Binding-site contacts:
Ligand atom C02 contacts residue VAL92 of chain 1.F at 4.1 Å (hydrophobic).
Ligand atom C10 contacts residue THR53 of chain 1.E at 4.1 Å.
Ligand atom C10 contacts residue THR89 of chain 1.F at 4.1 Å.
Ligand atom O01 contacts residue TYR96 of chain 1.F at 3.9 Å.
Ligand atom O03 contacts residue PHE57 of chain 1.E at 3.9 Å.
Ligand atom O09 contacts residue LEU80 of chain 1.F at 3.6 Å.
Ligand atom C05 contacts residue LEU93 of chain 1.F at 4.2 Å (hydrophobic).
Ligand atom C07 contacts residue THR89 of chain 1.F at 4.0 Å.
Ligand atom C04 contacts residue ARG54 of chain 1.E at 3.7 Å.
Ligand atom C05 contacts residue ARG54 of chain 1.E at 4.3 Å.
Ligand atom C12 contacts residue PHE57 of chain 1.E at 3.5 Å (hydrophobic).
Ligand atom I11 contacts residue ILE47 of chain 1.F at 3.8 Å.
Ligand atom C05 contacts residue PHE57 of chain 1.E at 4.1 Å (hydrophobic).
Ligand atom C06 contacts residue ARG54 of chain 1.E at 3.5 Å.
Ligand atom I11 contacts residue LEU80 of chain 1.F at 3.5 Å.
Ligand atom O01 contacts residue LEU93 of chain 1.F at 3.9 Å.
Ligand atom O03 contacts residue VAL92 of chain 1.F at 4.2 Å.
Ligand atom C04 contacts residue SER58 of chain 1.E at 4.3 Å.
Ligand atom C08 contacts residue THR89 of chain 1.F at 3.7 Å.
Ligand atom C07 contacts residue GLU84 of chain 1.F at 4.1 Å.
Ligand atom C08 contacts residue THR53 of chain 1.E at 4.5 Å.
Ligand atom C10 contacts residue PHE57 of chain 1.E at 4.4 Å (hydrophobic).
Ligand atom O01 contacts residue VAL92 of chain 1.F at 4.0 Å.
Ligand atom C04 contacts residue TYR96 of chain 1.F at 3.6 Å (hydrophobic).
Ligand atom O09 contacts residue THR89 of chain 1.F at 3.6 Å.
Ligand atom O03 contacts residue ARG54 of chain 1.E at 3.7 Å.
Ligand atom C12 contacts residue LEU93 of chain 1.F at 3.6 Å (hydrophobic).
Ligand atom C04 contacts residue PHE57 of chain 1.E at 3.5 Å (hydrophobic).
Ligand atom C10 contacts residue LEU93 of chain 1.F at 4.2 Å (hydrophobic).
Ligand atom C02 contacts residue PHE57 of chain 1.E at 3.9 Å (hydrophobic).
Ligand atom C08 contacts residue ARG54 of chain 1.E at 4.2 Å.
Ligand atom I11 contacts residue VAL73 of chain 1.F at 4.2 Å.
Ligand atom O09 contacts residue ARG54 of chain 1.E at 4.2 Å.
Ligand atom C07 contacts residue ARG54 of chain 1.E at 3.2 Å.
Ligand atom C12 contacts residue THR53 of chain 1.E at 4.3 Å.
Ligand atom C02 contacts residue LEU93 of chain 1.F at 4.5 Å (hydrophobic).
Ligand atom O01 contacts residue PHE57 of chain 1.E at 3.7 Å.

Sequence of chain 1.E:
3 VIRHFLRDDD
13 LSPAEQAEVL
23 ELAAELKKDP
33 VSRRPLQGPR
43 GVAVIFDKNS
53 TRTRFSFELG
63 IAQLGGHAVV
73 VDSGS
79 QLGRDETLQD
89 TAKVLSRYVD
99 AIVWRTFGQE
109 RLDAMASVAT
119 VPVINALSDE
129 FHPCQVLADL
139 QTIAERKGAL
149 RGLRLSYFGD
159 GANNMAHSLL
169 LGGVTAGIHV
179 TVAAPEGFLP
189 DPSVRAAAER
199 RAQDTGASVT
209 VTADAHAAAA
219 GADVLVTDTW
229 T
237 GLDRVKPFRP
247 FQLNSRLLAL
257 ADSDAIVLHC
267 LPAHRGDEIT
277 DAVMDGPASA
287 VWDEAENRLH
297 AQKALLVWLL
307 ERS

Sequence of chain 1.F:
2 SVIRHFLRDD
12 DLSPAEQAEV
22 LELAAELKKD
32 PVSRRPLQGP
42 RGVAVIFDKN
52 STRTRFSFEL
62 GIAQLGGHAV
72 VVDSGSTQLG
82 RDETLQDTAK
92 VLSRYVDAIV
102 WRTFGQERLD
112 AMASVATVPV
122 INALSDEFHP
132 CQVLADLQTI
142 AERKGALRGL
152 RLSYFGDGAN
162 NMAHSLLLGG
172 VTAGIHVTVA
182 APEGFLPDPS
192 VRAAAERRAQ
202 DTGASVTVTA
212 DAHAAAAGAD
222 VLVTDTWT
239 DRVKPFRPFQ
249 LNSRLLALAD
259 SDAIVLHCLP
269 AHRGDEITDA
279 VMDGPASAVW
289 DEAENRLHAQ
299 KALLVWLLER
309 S

This small molecule binds to this protein.
Small molecule (SMILES): COC(=O)c1ccc(O)c(I)c1